Sequence of chain 1.E:
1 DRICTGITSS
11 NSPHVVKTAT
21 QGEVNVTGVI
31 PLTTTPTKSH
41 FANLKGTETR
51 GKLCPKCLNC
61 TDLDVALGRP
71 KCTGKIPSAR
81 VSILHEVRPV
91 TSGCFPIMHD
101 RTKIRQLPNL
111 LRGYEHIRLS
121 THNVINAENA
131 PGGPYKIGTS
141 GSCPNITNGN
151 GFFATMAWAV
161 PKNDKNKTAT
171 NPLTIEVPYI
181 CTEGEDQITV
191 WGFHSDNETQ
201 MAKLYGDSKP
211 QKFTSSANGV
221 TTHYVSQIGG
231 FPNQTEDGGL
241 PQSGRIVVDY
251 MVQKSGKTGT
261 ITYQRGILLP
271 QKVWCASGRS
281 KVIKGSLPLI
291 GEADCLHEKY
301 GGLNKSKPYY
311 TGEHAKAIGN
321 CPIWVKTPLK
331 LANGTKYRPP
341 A

This protein binds this small molecule.
Small molecule (SMILES): CC(=O)N[C@@H]1[C@@H](O)[C@H](O)[C@@H](CO)O[C@H]1O

Binding-site contacts:
Ligand atom O5 contacts residue ASN233 of chain 1.E at 2.3 Å (h-bond).
Ligand atom N2 contacts residue ASN233 of chain 1.E at 2.9 Å (h-bond).
Ligand atom C8 contacts residue ASN233 of chain 1.E at 3.7 Å.
Ligand atom C3 contacts residue ASN233 of chain 1.E at 3.8 Å.
Ligand atom C7 contacts residue ASN233 of chain 1.E at 3.4 Å.
Ligand atom O7 contacts residue ASN233 of chain 1.E at 3.8 Å.
Ligand atom C2 contacts residue ASN233 of chain 1.E at 2.4 Å.
Ligand atom C4 contacts residue ASN233 of chain 1.E at 4.2 Å.
Ligand atom C5 contacts residue ASN233 of chain 1.E at 3.6 Å.
Ligand atom C1 contacts residue ASN233 of chain 1.E at 1.4 Å.